Binding-site contacts:
Ligand atom O7 contacts residue ASN99 of chain 1.A at 3.0 Å (h-bond).
Ligand atom C2 contacts residue ASN96 of chain 1.A at 2.5 Å.
Ligand atom C8 contacts residue ALA97 of chain 1.A at 3.7 Å (hydrophobic).
Ligand atom C3 contacts residue ASN96 of chain 1.A at 3.9 Å.
Ligand atom N2 contacts residue ASN96 of chain 1.A at 3.0 Å (h-bond).
Ligand atom C7 contacts residue ASN96 of chain 1.A at 3.6 Å.
Ligand atom C5 contacts residue ASN96 of chain 1.A at 3.7 Å.
Ligand atom C4 contacts residue ASN96 of chain 1.A at 4.2 Å.
Ligand atom O7 contacts residue ASN96 of chain 1.A at 3.8 Å.
Ligand atom C7 contacts residue ALA97 of chain 1.A at 4.3 Å (hydrophobic).
Ligand atom C7 contacts residue ASN99 of chain 1.A at 3.5 Å.
Ligand atom O6 contacts residue LYS103 of chain 1.A at 2.9 Å (salt-bridge).
Ligand atom C6 contacts residue LYS103 of chain 1.A at 3.9 Å.
Ligand atom N2 contacts residue ALA97 of chain 1.A at 4.1 Å.
Ligand atom C1 contacts residue VAL101 of chain 1.A at 4.3 Å (hydrophobic).
Ligand atom O5 contacts residue ASN96 of chain 1.A at 2.3 Å (h-bond).
Ligand atom C8 contacts residue THR98 of chain 1.A at 3.2 Å.
Ligand atom O7 contacts residue VAL101 of chain 1.A at 3.9 Å.
Ligand atom C8 contacts residue ASN99 of chain 1.A at 3.3 Å.
Ligand atom O6 contacts residue VAL101 of chain 1.A at 4.1 Å.
Ligand atom C1 contacts residue ASN96 of chain 1.A at 1.4 Å.
Ligand atom C8 contacts residue ASN96 of chain 1.A at 3.6 Å.

The small molecule below binds the protein below.
Small molecule (SMILES): CC(=O)N[C@@H]1[C@@H](O)[C@H](O)[C@@H](CO)O[C@H]1O

Sequence of chain 1.A:
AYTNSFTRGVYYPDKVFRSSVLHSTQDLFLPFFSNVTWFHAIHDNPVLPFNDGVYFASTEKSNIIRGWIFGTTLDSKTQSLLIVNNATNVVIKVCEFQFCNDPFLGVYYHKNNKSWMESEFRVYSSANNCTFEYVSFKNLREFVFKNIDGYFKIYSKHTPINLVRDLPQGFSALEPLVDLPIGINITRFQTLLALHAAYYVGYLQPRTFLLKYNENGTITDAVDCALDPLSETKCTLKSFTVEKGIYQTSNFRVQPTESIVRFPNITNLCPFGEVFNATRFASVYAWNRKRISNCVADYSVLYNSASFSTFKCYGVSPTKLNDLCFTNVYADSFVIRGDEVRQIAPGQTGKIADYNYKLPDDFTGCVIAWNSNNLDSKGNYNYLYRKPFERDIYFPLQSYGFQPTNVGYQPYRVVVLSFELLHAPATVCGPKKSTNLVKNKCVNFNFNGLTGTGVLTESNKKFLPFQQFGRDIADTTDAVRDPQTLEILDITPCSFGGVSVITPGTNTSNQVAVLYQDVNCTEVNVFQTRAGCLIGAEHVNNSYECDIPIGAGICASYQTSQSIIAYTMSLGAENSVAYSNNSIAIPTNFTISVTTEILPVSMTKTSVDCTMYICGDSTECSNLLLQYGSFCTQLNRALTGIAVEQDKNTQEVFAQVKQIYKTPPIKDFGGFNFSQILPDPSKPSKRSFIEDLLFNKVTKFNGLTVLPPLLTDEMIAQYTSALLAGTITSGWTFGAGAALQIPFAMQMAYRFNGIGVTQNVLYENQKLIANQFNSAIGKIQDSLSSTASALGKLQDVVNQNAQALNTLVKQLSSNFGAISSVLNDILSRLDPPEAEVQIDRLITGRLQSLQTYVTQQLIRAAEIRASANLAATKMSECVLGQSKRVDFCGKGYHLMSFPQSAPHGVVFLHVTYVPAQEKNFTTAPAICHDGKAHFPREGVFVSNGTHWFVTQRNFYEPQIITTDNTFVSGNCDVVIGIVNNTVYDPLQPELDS